Sequence of chain 1.D:
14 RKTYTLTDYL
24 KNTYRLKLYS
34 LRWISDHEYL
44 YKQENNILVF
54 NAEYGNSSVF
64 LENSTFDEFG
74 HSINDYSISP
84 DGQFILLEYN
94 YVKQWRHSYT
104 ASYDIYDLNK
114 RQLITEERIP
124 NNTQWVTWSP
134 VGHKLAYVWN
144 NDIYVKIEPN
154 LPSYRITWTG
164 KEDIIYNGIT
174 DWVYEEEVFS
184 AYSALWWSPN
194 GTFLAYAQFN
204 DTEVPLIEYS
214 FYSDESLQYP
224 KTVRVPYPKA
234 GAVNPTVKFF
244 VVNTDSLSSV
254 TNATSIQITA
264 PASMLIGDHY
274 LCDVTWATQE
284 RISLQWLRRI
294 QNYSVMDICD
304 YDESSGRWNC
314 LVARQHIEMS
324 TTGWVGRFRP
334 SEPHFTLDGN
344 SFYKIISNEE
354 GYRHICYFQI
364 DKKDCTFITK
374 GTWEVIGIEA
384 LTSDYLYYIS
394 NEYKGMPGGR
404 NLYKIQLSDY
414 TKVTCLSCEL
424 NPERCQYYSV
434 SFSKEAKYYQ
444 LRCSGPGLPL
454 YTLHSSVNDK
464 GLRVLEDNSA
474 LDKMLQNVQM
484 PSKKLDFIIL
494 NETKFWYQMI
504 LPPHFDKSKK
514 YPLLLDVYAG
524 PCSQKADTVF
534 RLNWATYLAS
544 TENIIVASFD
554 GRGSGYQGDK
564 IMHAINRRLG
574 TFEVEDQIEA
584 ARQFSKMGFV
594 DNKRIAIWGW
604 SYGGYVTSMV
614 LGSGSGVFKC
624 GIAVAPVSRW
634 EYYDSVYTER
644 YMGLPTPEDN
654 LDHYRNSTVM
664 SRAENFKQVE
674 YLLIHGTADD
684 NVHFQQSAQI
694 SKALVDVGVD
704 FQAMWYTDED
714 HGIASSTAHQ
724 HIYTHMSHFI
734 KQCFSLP

The small molecule below binds the protein below.
Small molecule (SMILES): CC(=O)N[C@@H]1[C@@H](O)[C@H](O)[C@@H](CO)O[C@H]1O

Binding-site contacts:
Ligand atom C4 contacts residue ASN255 of chain 1.D at 4.2 Å.
Ligand atom O5 contacts residue TRP161 of chain 1.D at 3.7 Å.
Ligand atom C1 contacts residue ASN255 of chain 1.D at 1.5 Å.
Ligand atom C1 contacts residue TRP161 of chain 1.D at 3.6 Å (hydrophobic).
Ligand atom C3 contacts residue ASN255 of chain 1.D at 3.8 Å.
Ligand atom O7 contacts residue ASN255 of chain 1.D at 4.1 Å.
Ligand atom O6 contacts residue TRP161 of chain 1.D at 4.5 Å.
Ligand atom C2 contacts residue TRP161 of chain 1.D at 4.2 Å (hydrophobic).
Ligand atom N2 contacts residue ASN255 of chain 1.D at 3.3 Å (h-bond).
Ligand atom C6 contacts residue TRP161 of chain 1.D at 3.8 Å (hydrophobic).
Ligand atom C5 contacts residue TRP161 of chain 1.D at 3.6 Å (hydrophobic).
Ligand atom C2 contacts residue ASN255 of chain 1.D at 2.5 Å.
Ligand atom O5 contacts residue ASN255 of chain 1.D at 2.4 Å (h-bond).
Ligand atom C5 contacts residue ASN255 of chain 1.D at 3.7 Å.
Ligand atom O7 contacts residue VAL253 of chain 1.D at 4.5 Å.
Ligand atom C7 contacts residue ASN255 of chain 1.D at 4.1 Å.
Ligand atom N2 contacts residue TRP161 of chain 1.D at 3.6 Å.